Sequence of chain 1.D:
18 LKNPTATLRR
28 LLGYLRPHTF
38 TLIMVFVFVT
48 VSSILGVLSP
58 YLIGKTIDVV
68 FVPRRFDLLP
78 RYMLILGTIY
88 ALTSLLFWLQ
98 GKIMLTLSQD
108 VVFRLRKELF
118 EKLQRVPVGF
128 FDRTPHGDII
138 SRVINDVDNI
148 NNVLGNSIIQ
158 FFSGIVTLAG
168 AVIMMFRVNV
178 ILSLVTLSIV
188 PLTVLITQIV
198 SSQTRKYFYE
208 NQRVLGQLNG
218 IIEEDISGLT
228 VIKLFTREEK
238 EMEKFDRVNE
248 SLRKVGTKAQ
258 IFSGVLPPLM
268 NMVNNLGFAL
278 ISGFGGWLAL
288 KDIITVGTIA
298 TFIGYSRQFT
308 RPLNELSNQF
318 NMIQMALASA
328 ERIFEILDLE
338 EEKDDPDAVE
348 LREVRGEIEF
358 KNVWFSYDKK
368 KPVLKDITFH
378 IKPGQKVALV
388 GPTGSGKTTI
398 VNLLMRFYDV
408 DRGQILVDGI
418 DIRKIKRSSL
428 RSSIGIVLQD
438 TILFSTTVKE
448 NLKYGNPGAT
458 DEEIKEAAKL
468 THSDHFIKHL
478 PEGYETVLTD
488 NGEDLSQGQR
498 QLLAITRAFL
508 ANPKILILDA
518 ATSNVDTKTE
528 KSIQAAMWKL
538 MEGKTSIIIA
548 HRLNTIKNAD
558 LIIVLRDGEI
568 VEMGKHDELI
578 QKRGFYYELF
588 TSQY

This small molecule binds to this protein.
Small molecule (SMILES): Nc1ncnc2c1ncn2[C@@H]1O[C@H](COP(=O)(O)OP(=O)(O)OP(O)(O)=S)[C@@H](O)[C@H]1O

Sequence of chain 1.C:
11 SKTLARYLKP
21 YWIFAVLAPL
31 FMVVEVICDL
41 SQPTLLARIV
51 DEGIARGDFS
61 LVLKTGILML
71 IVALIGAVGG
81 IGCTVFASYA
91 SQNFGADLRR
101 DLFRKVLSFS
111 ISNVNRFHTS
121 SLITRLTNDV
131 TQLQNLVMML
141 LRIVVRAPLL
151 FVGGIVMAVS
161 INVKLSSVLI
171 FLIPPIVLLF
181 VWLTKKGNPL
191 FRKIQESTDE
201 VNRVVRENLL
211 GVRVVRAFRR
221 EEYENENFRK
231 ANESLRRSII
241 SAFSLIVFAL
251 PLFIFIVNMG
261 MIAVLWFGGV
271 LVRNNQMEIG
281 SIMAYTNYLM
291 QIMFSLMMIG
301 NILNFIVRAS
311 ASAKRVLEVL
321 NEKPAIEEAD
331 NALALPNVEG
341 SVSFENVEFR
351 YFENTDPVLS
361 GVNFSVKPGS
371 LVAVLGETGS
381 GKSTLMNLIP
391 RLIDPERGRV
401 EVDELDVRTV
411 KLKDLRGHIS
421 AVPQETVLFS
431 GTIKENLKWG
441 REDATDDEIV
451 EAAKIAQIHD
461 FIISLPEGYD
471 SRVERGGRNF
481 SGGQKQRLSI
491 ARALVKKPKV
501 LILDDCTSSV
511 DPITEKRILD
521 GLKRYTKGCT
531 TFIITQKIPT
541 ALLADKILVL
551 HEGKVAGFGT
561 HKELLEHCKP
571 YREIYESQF

Binding-site contacts:
Ligand atom O2G contacts residue MG1 of chain 1.L at 2.0 Å.
Ligand atom C6 contacts residue TYR351 of chain 1.C at 3.5 Å (hydrophobic).
Ligand atom O3G contacts residue GLN494 of chain 1.D at 3.6 Å (h-bond).
Ligand atom O2' contacts residue LEU492 of chain 1.D at 3.5 Å.
Ligand atom O3A contacts residue GLY379 of chain 1.C at 3.4 Å.
Ligand atom O3G contacts residue THR378 of chain 1.C at 3.4 Å.
Ligand atom C5' contacts residue GLY379 of chain 1.C at 3.4 Å.
Ligand atom O1A contacts residue GLY381 of chain 1.C at 3.2 Å.
Ligand atom O1B contacts residue SER380 of chain 1.C at 3.1 Å (h-bond).
Ligand atom O1A contacts residue LYS382 of chain 1.C at 3.5 Å (salt-bridge).
Ligand atom C5 contacts residue ASP491 of chain 1.D at 3.6 Å.
Ligand atom O3B contacts residue MG1 of chain 1.L at 3.5 Å.
Ligand atom N3 contacts residue ASP491 of chain 1.D at 3.2 Å (salt-bridge).
Ligand atom PB contacts residue MG1 of chain 1.L at 3.2 Å.
Ligand atom C6 contacts residue ASP491 of chain 1.D at 3.6 Å.
Ligand atom O2B contacts residue SER383 of chain 1.C at 2.9 Å (h-bond).
Ligand atom C4 contacts residue ASP491 of chain 1.D at 3.2 Å.
Ligand atom O3B contacts residue GLY379 of chain 1.C at 2.9 Å (h-bond).
Ligand atom C2 contacts residue ASP491 of chain 1.D at 3.5 Å.
Ligand atom O3A contacts residue SER493 of chain 1.D at 3.4 Å.
Ligand atom O2' contacts residue GLN496 of chain 1.D at 2.7 Å (h-bond).
Ligand atom C5 contacts residue TYR351 of chain 1.C at 3.5 Å (hydrophobic).
Ligand atom O1A contacts residue THR384 of chain 1.C at 2.7 Å (h-bond).
Ligand atom O2G contacts residue GLN424 of chain 1.C at 2.8 Å (h-bond).
Ligand atom O1A contacts residue SER383 of chain 1.C at 3.3 Å (h-bond).
Ligand atom C2' contacts residue SER493 of chain 1.D at 3.5 Å.
Ligand atom N6 contacts residue TYR351 of chain 1.C at 3.5 Å.
Ligand atom O1B contacts residue GLY381 of chain 1.C at 2.9 Å (h-bond).
Ligand atom S1G contacts residue ASN521 of chain 1.D at 3.3 Å (h-bond).
Ligand atom PG contacts residue MG1 of chain 1.L at 3.2 Å.
Ligand atom C2' contacts residue GLN496 of chain 1.D at 3.4 Å.
Ligand atom S1G contacts residue GLN536 of chain 1.C at 3.4 Å (h-bond).
Ligand atom O3G contacts residue SER493 of chain 1.D at 2.9 Å (h-bond).
Ligand atom O4' contacts residue VAL358 of chain 1.C at 3.4 Å.
Ligand atom O1B contacts residue LYS382 of chain 1.C at 2.8 Å (salt-bridge).
Ligand atom O3G contacts residue GLY495 of chain 1.D at 2.8 Å (h-bond).
Ligand atom O2A contacts residue SER493 of chain 1.D at 3.3 Å.
Ligand atom O2B contacts residue MG1 of chain 1.L at 1.9 Å.
Ligand atom N1 contacts residue TYR351 of chain 1.C at 3.5 Å.
Ligand atom N7 contacts residue TYR351 of chain 1.C at 3.5 Å (h-bond).